The small molecule below binds the protein below.
Small molecule (SMILES): C[N+](C)(C)[O-]

Sequence of chain 1.A:
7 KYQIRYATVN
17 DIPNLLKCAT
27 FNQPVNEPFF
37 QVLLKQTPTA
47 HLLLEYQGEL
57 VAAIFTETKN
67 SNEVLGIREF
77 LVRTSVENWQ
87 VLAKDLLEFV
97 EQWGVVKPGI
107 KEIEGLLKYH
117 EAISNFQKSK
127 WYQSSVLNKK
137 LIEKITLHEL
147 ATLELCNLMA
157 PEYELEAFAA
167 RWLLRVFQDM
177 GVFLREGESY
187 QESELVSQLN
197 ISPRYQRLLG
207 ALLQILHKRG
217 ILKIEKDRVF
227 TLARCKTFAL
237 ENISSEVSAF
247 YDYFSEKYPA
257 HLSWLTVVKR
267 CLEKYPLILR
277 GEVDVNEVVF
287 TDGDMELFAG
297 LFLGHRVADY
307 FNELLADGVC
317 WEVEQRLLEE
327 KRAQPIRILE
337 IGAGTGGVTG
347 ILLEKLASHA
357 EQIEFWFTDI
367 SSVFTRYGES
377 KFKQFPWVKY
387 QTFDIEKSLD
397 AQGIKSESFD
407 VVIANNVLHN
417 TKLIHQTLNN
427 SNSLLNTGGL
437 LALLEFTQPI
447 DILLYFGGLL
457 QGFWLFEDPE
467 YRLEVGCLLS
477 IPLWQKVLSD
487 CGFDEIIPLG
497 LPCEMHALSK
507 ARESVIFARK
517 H

Binding-site contacts:
Ligand atom NAC contacts residue GLU242 of chain 1.A at 4.1 Å.
Ligand atom CAD contacts residue LEU236 of chain 1.A at 4.1 Å (hydrophobic).
Ligand atom CAB contacts residue ALA235 of chain 1.A at 3.6 Å (hydrophobic).
Ligand atom OAE contacts residue ALA235 of chain 1.A at 4.1 Å.
Ligand atom CAB contacts residue GLU242 of chain 1.A at 4.3 Å.
Ligand atom OAE contacts residue GLU237 of chain 1.A at 4.2 Å.
Ligand atom CAB contacts residue PHE234 of chain 1.A at 3.5 Å (hydrophobic).
Ligand atom OAE contacts residue THR233 of chain 1.A at 3.4 Å (h-bond).
Ligand atom CAB contacts residue LEU236 of chain 1.A at 4.4 Å (hydrophobic).
Ligand atom NAC contacts residue ALA235 of chain 1.A at 4.0 Å.
Ligand atom CAA contacts residue THR148 of chain 2.A at 4.0 Å.
Ligand atom CAD contacts residue GLU242 of chain 1.A at 3.2 Å.
Ligand atom CAB contacts residue ARG167 of chain 1.A at 3.3 Å.
Ligand atom CAB contacts residue THR233 of chain 1.A at 4.4 Å.
Ligand atom CAD contacts residue GLU237 of chain 1.A at 3.6 Å.
Ligand atom NAC contacts residue THR233 of chain 1.A at 4.5 Å.
Ligand atom CAD contacts residue ALA235 of chain 1.A at 3.7 Å (hydrophobic).
Ligand atom CAA contacts residue GLU242 of chain 1.A at 4.1 Å.
Ligand atom NAC contacts residue ARG167 of chain 1.A at 4.4 Å.

Sequence of chain 2.A:
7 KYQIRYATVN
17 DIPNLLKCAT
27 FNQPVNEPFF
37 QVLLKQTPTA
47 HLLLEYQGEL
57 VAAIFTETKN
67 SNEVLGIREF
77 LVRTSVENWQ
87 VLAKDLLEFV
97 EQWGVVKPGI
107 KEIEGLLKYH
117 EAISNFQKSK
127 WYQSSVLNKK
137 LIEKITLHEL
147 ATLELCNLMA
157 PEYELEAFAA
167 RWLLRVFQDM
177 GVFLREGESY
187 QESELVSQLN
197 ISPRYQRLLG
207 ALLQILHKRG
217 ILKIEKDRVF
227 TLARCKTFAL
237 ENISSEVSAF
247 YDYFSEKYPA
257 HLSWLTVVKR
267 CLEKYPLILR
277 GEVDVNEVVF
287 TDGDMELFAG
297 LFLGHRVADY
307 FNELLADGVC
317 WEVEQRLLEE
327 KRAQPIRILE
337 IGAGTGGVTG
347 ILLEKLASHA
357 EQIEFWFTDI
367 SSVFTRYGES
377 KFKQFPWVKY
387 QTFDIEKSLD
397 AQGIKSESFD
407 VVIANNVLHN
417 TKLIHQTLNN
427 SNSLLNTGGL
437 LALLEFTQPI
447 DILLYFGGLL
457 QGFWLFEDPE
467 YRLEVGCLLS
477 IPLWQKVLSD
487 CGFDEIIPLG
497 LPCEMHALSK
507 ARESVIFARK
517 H